Binding-site contacts:
Ligand atom C1 contacts residue HIS174 of chain 1.E at 3.6 Å.
Ligand atom C1 contacts residue GLU171 of chain 1.D at 4.4 Å.
Ligand atom C3 contacts residue THR170 of chain 1.D at 4.0 Å.
Ligand atom C3 contacts residue THR175 of chain 1.E at 3.9 Å.
Ligand atom N contacts residue ASP173 of chain 1.D at 3.9 Å.
Ligand atom C2 contacts residue HIS174 of chain 1.E at 3.1 Å.
Ligand atom O contacts residue ASP173 of chain 1.D at 2.9 Å (salt-bridge).
Ligand atom O contacts residue GLU171 of chain 1.D at 4.0 Å.
Ligand atom O contacts residue HIS174 of chain 1.E at 3.4 Å.
Ligand atom C2 contacts residue VAL173 of chain 1.E at 4.1 Å (hydrophobic).
Ligand atom C2 contacts residue THR170 of chain 1.D at 3.8 Å.
Ligand atom C3 contacts residue VAL173 of chain 1.E at 4.2 Å (hydrophobic).
Ligand atom C1 contacts residue ASP173 of chain 1.D at 3.7 Å.
Ligand atom C3 contacts residue HIS174 of chain 1.E at 4.1 Å.

Sequence of chain 1.D:
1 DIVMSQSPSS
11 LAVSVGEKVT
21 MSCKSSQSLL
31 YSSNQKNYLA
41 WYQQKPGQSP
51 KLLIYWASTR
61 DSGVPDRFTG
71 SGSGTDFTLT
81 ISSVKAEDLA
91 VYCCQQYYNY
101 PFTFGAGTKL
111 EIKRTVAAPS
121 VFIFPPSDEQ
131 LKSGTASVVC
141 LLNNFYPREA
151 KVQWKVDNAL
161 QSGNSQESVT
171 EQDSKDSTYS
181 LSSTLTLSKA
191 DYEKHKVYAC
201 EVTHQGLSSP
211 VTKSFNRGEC

Sequence of chain 1.E:
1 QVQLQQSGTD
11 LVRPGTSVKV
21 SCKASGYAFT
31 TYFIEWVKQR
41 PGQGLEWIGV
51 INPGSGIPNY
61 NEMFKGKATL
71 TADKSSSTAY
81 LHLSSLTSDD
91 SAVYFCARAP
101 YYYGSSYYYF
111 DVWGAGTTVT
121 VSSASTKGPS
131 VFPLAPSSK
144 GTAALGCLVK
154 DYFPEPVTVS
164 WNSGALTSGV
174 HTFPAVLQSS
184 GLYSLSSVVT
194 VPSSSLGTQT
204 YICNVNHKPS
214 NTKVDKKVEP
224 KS

The protein below binds the small molecule below.
Small molecule (SMILES): C=CC(N)=O